A protein and the small-molecule ligand that binds it are described below.
Small molecule (SMILES): CC(=O)N[C@H]1[C@@H](O[P](=O)(O)O[P](=O)(O)OC[C@H]2O[C@@H](n3ccc(=O)[nH]c3=O)[C@H](O)[C@@H]2O)O[C@H](CO)[C@@H](O)[C@@H]1O

Sequence of chain 1.A:
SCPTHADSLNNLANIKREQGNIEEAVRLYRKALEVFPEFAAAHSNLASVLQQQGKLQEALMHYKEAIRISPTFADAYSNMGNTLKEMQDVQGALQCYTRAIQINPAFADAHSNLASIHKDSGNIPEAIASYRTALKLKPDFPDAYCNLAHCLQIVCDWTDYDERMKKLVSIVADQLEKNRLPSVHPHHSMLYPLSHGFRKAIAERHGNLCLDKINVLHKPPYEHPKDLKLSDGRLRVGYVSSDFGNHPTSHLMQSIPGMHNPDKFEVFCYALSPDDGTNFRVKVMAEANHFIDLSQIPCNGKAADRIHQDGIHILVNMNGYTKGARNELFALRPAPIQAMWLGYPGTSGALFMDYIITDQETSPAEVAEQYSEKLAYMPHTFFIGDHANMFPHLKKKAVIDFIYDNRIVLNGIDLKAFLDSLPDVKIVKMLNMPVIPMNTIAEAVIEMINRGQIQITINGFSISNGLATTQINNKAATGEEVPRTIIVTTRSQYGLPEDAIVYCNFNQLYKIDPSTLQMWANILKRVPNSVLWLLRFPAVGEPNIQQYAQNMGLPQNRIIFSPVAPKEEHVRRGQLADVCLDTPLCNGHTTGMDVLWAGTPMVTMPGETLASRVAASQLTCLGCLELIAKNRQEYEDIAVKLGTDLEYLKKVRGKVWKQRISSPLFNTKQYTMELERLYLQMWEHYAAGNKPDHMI

Binding-site contacts:
Ligand atom O1' contacts residue HIS612 of chain 1.A at 3.5 Å.
Ligand atom O2' contacts residue ASP617 of chain 1.A at 2.5 Å (salt-bridge).
Ligand atom C6' contacts residue THR613 of chain 1.A at 3.5 Å.
Ligand atom N2' contacts residue HIS612 of chain 1.A at 2.9 Å (h-bond).
Ligand atom O2' contacts residue LYS590 of chain 1.A at 2.5 Å (salt-bridge).
Ligand atom N1 contacts residue HIS593 of chain 1.A at 3.4 Å.
Ligand atom N3 contacts residue ALA588 of chain 1.A at 2.9 Å (h-bond).
Ligand atom C3B contacts residue LYS590 of chain 1.A at 3.5 Å.
Ligand atom O3' contacts residue PRO348 of chain 1.A at 3.1 Å.
Ligand atom N3 contacts residue HIS593 of chain 1.A at 3.2 Å.
Ligand atom O2B contacts residue THR613 of chain 1.A at 2.6 Å (h-bond).
Ligand atom O3' contacts residue HIS612 of chain 1.A at 3.2 Å (h-bond).
Ligand atom O2B contacts residue HIS612 of chain 1.A at 3.1 Å (h-bond).
Ligand atom O4 contacts residue ARG596 of chain 1.A at 3.1 Å (salt-bridge).
Ligand atom C5' contacts residue THR613 of chain 1.A at 3.0 Å.
Ligand atom O5' contacts residue THR613 of chain 1.A at 3.4 Å (h-bond).
Ligand atom O3B contacts residue THR613 of chain 1.A at 3.6 Å.
Ligand atom O2' contacts residue HIS593 of chain 1.A at 3.1 Å.
Ligand atom O4 contacts residue LEU558 of chain 1.A at 3.3 Å.
Ligand atom C6' contacts residue PRO251 of chain 1.A at 3.5 Å (hydrophobic).
Ligand atom O1B contacts residue LYS534 of chain 1.A at 2.7 Å (salt-bridge).
Ligand atom O4 contacts residue VAL587 of chain 1.A at 3.4 Å.
Ligand atom C2B contacts residue LYS590 of chain 1.A at 3.5 Å.
Ligand atom O2 contacts residue ALA588 of chain 1.A at 3.5 Å (h-bond).
Ligand atom C4 contacts residue HIS593 of chain 1.A at 3.4 Å.
Ligand atom C8' contacts residue CYS609 of chain 1.A at 3.5 Å (hydrophobic).
Ligand atom O2B contacts residue THR614 of chain 1.A at 3.0 Å (h-bond).
Ligand atom O6' contacts residue THR252 of chain 1.A at 3.0 Å (h-bond).
Ligand atom O4 contacts residue ALA588 of chain 1.A at 3.0 Å (h-bond).
Ligand atom O3B contacts residue PRO251 of chain 1.A at 3.5 Å.
Ligand atom O4' contacts residue LEU345 of chain 1.A at 3.2 Å (h-bond).
Ligand atom C2 contacts residue HIS593 of chain 1.A at 3.5 Å.
Ligand atom O2 contacts residue LYS590 of chain 1.A at 3.5 Å.
Ligand atom C3' contacts residue HIS612 of chain 1.A at 3.3 Å.
Ligand atom C2B contacts residue ASP617 of chain 1.A at 3.3 Å.
Ligand atom O1' contacts residue THR613 of chain 1.A at 3.1 Å (h-bond).
Ligand atom C8' contacts residue TYR533 of chain 1.A at 3.1 Å (hydrophobic).
Ligand atom O2A contacts residue GLN531 of chain 1.A at 2.9 Å (h-bond).
Ligand atom O3B contacts residue LYS590 of chain 1.A at 2.6 Å (salt-bridge).
Ligand atom C6 contacts residue HIS593 of chain 1.A at 3.5 Å.